A small-molecule ligand and the protein it binds are described below.
Small molecule (SMILES): CC(C)C[C@@H](N)[C@H](O)C(=O)N[C@H](C(=O)N[C@@H](C(=O)N[C@@H](CC(=O)O)C(=O)O)C(C)C)C(C)C

Sequence of chain 4.A:
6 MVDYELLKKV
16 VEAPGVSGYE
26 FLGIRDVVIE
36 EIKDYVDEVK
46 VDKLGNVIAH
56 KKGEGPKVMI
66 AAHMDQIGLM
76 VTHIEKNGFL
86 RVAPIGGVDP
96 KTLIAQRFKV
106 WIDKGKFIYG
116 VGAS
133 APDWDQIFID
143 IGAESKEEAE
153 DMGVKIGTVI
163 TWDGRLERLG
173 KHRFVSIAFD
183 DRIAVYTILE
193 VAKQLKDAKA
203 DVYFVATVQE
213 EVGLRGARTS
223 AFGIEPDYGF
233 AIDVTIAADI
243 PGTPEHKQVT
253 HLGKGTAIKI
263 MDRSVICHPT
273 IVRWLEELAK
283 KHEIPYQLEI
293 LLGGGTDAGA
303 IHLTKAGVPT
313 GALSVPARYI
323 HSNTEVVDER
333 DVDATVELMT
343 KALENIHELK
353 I

Binding-site contacts:
Ligand atom C6 contacts residue GLU212 of chain 4.A at 3.2 Å.
Ligand atom O contacts residue ZN1 of chain 4.D at 2.4 Å.
Ligand atom O contacts residue GLY297 of chain 4.A at 3.3 Å (h-bond).
Ligand atom O1 contacts residue GLU212 of chain 4.A at 2.9 Å (salt-bridge).
Ligand atom O1 contacts residue ZN1 of chain 4.D at 2.1 Å.
Ligand atom O1 contacts residue GLU213 of chain 4.A at 3.1 Å (salt-bridge).
Ligand atom O contacts residue GLY296 of chain 4.A at 3.5 Å.
Ligand atom C5 contacts residue VAL236 of chain 4.A at 3.3 Å (hydrophobic).
Ligand atom C5 contacts residue LEU293 of chain 4.A at 3.4 Å (hydrophobic).
Ligand atom OD2 contacts residue ILE238 of chain 4.A at 2.8 Å.
Ligand atom N contacts residue ZN1 of chain 4.C at 2.2 Å.
Ligand atom C3 contacts residue VAL236 of chain 4.A at 3.3 Å (hydrophobic).
Ligand atom OXT contacts residue HIS323 of chain 4.A at 2.8 Å.
Ligand atom C6 contacts residue ZN1 of chain 4.C at 2.8 Å.
Ligand atom OD1 contacts residue ILE238 of chain 4.A at 3.6 Å.
Ligand atom N contacts residue GLU212 of chain 4.A at 3.4 Å (salt-bridge).
Ligand atom O1 contacts residue ZN1 of chain 4.C at 2.0 Å.
Ligand atom CA contacts residue ASP182 of chain 4.A at 3.6 Å.
Ligand atom O1 contacts residue ASP182 of chain 4.A at 3.0 Å (salt-bridge).
Ligand atom O1 contacts residue HIS68 of chain 4.A at 3.1 Å (h-bond).
Ligand atom OXT contacts residue ILE322 of chain 4.A at 3.0 Å.
Ligand atom CA contacts residue ZN1 of chain 4.D at 3.4 Å.
Ligand atom C contacts residue GLU213 of chain 4.A at 3.5 Å.
Ligand atom O contacts residue ILE322 of chain 4.A at 3.3 Å.
Ligand atom CG2 contacts residue GLU212 of chain 4.A at 3.5 Å.
Ligand atom N contacts residue ASP182 of chain 4.A at 3.4 Å (salt-bridge).
Ligand atom N contacts residue GLY297 of chain 4.A at 3.3 Å (h-bond).
Ligand atom C contacts residue ZN1 of chain 4.D at 2.9 Å.
Ligand atom C6 contacts residue ZN1 of chain 4.D at 2.9 Å.
Ligand atom N contacts residue ASP235 of chain 4.A at 2.7 Å (salt-bridge).
Ligand atom CA contacts residue ZN1 of chain 4.C at 2.9 Å.
Ligand atom O contacts residue GLU213 of chain 4.A at 3.2 Å (salt-bridge).
Ligand atom C2 contacts residue GLY297 of chain 4.A at 3.6 Å.
Ligand atom O contacts residue HIS323 of chain 4.A at 3.1 Å (h-bond).
Ligand atom O contacts residue HIS323 of chain 4.A at 3.0 Å (h-bond).
Ligand atom OD2 contacts residue ILE322 of chain 4.A at 3.1 Å.
Ligand atom C contacts residue HIS323 of chain 4.A at 3.3 Å.
Ligand atom N contacts residue VAL236 of chain 4.A at 3.4 Å (h-bond).
Ligand atom C contacts residue ILE322 of chain 4.A at 3.5 Å (hydrophobic).
Ligand atom CG contacts residue ILE238 of chain 4.A at 3.2 Å (hydrophobic).